Sequence of chain 1.B:
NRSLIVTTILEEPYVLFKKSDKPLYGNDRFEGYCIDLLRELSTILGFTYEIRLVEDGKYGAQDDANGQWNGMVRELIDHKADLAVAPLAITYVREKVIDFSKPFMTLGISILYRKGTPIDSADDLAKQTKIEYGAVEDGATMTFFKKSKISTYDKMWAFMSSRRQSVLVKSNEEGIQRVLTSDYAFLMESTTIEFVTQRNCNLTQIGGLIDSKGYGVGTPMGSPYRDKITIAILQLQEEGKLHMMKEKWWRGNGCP

The protein below binds the small molecule below.
Small molecule (SMILES): N[C@@H](C[C@]1(C(=O)O)C[C@H]2OC[C@@H](O)[C@@H](O)[C@H]2O1)C(=O)O

Binding-site contacts:
Ligand atom C contacts residue ARG95 of chain 1.B at 3.5 Å.
Ligand atom CAF contacts residue MET189 of chain 1.B at 3.7 Å (hydrophobic).
Ligand atom CA contacts residue GLU190 of chain 1.B at 3.3 Å.
Ligand atom CAQ contacts residue VAL137 of chain 1.B at 3.7 Å (hydrophobic).
Ligand atom N contacts residue GLU190 of chain 1.B at 2.8 Å (salt-bridge).
Ligand atom C contacts residue ALA141 of chain 1.B at 3.6 Å (hydrophobic).
Ligand atom O contacts residue LEU89 of chain 1.B at 3.5 Å.
Ligand atom CAQ contacts residue GLU12 of chain 1.B at 3.7 Å.
Ligand atom OXT contacts residue TYR60 of chain 1.B at 3.3 Å.
Ligand atom CB contacts residue TYR60 of chain 1.B at 3.4 Å (hydrophobic).
Ligand atom OAB contacts residue GLU190 of chain 1.B at 2.8 Å (salt-bridge).
Ligand atom CAG contacts residue GLU190 of chain 1.B at 3.8 Å.
Ligand atom OAE contacts residue GLY140 of chain 1.B at 3.5 Å.
Ligand atom O contacts residue ALA90 of chain 1.B at 2.9 Å (h-bond).
Ligand atom CAF contacts residue ASN173 of chain 1.B at 3.8 Å.
Ligand atom OAE contacts residue ALA141 of chain 1.B at 3.2 Å (h-bond).
Ligand atom CA contacts residue TYR60 of chain 1.B at 3.8 Å (hydrophobic).
Ligand atom OAI contacts residue GLU190 of chain 1.B at 3.2 Å (salt-bridge).
Ligand atom O contacts residue PRO88 of chain 1.B at 3.5 Å (h-bond).
Ligand atom OAB contacts residue MET189 of chain 1.B at 3.4 Å.
Ligand atom CAH contacts residue GLU12 of chain 1.B at 3.5 Å.
Ligand atom OAE contacts residue THR142 of chain 1.B at 3.0 Å (h-bond).
Ligand atom C contacts residue TYR60 of chain 1.B at 3.4 Å (hydrophobic).
Ligand atom CAO contacts residue ASN173 of chain 1.B at 3.3 Å.
Ligand atom CAG contacts residue THR193 of chain 1.B at 3.6 Å.
Ligand atom O contacts residue ARG95 of chain 1.B at 2.9 Å (salt-bridge).
Ligand atom OAP contacts residue VAL137 of chain 1.B at 3.4 Å.
Ligand atom OAA contacts residue GLU190 of chain 1.B at 3.5 Å.
Ligand atom OXT contacts residue GLY140 of chain 1.B at 3.5 Å.
Ligand atom OAC contacts residue THR193 of chain 1.B at 2.6 Å (h-bond).
Ligand atom OAC contacts residue GLU190 of chain 1.B at 2.9 Å (salt-bridge).
Ligand atom N contacts residue PRO88 of chain 1.B at 2.9 Å (h-bond).
Ligand atom CAR contacts residue VAL137 of chain 1.B at 3.7 Å (hydrophobic).
Ligand atom OXT contacts residue ALA141 of chain 1.B at 2.8 Å (h-bond).
Ligand atom OXT contacts residue ARG95 of chain 1.B at 2.7 Å (salt-bridge).
Ligand atom O contacts residue TYR60 of chain 1.B at 3.5 Å.
Ligand atom CAR contacts residue TYR60 of chain 1.B at 3.8 Å (hydrophobic).
Ligand atom CAD contacts residue THR142 of chain 1.B at 3.4 Å.
Ligand atom OAA contacts residue THR142 of chain 1.B at 2.6 Å (h-bond).
Ligand atom CAO contacts residue MET189 of chain 1.B at 3.8 Å (hydrophobic).